Binding-site contacts:
Ligand atom O5' contacts residue LEU82 of chain 1.A at 4.0 Å.
Ligand atom O4' contacts residue ASP68 of chain 1.A at 3.5 Å (salt-bridge).
Ligand atom C8 contacts residue ASP70 of chain 1.A at 3.0 Å.
Ligand atom P contacts residue PHE41 of chain 1.A at 3.9 Å.
Ligand atom C2 contacts residue SER103 of chain 1.A at 3.9 Å.
Ligand atom N7 contacts residue ASP70 of chain 1.A at 3.1 Å (salt-bridge).
Ligand atom P contacts residue SER40 of chain 1.A at 4.0 Å.
Ligand atom N3 contacts residue GLY43 of chain 1.A at 4.0 Å.
Ligand atom C1' contacts residue ARG47 of chain 1.A at 3.6 Å.
Ligand atom C2 contacts residue ARG42 of chain 1.A at 3.4 Å.
Ligand atom O4' contacts residue ARG47 of chain 1.A at 3.7 Å.
Ligand atom N3 contacts residue CYS106 of chain 1.A at 3.8 Å.
Ligand atom C8 contacts residue ARG47 of chain 1.A at 4.0 Å.
Ligand atom C2 contacts residue GLY43 of chain 1.A at 4.1 Å.
Ligand atom O3' contacts residue PHE41 of chain 1.A at 4.0 Å.
Ligand atom N6 contacts residue ARG73 of chain 1.A at 3.3 Å (salt-bridge).
Ligand atom C6 contacts residue GLU71 of chain 1.A at 3.3 Å.
Ligand atom C4' contacts residue ASP68 of chain 1.A at 3.7 Å.
Ligand atom N9 contacts residue ARG47 of chain 1.A at 3.5 Å (salt-bridge).
Ligand atom O2' contacts residue PHE41 of chain 1.A at 3.4 Å (h-bond).
Ligand atom C5 contacts residue ARG47 of chain 1.A at 4.1 Å.
Ligand atom C5' contacts residue ASP68 of chain 1.A at 3.3 Å.
Ligand atom C5 contacts residue GLU71 of chain 1.A at 3.8 Å.
Ligand atom O3P contacts residue CYS106 of chain 1.A at 3.9 Å.
Ligand atom O1P contacts residue CYS106 of chain 1.A at 3.4 Å.
Ligand atom C4 contacts residue ARG47 of chain 1.A at 3.5 Å.
Ligand atom P contacts residue CYS106 of chain 1.A at 3.9 Å.
Ligand atom O3' contacts residue SER40 of chain 1.A at 3.7 Å.
Ligand atom N6 contacts residue GLU71 of chain 1.A at 2.8 Å (salt-bridge).
Ligand atom O2' contacts residue CYS106 of chain 1.A at 3.1 Å (h-bond).
Ligand atom N1 contacts residue SER103 of chain 1.A at 4.0 Å.
Ligand atom N7 contacts residue GLU71 of chain 1.A at 3.3 Å.
Ligand atom O5' contacts residue ASP68 of chain 1.A at 4.0 Å.
Ligand atom N3 contacts residue ARG47 of chain 1.A at 3.8 Å.
Ligand atom N1 contacts residue ARG42 of chain 1.A at 3.6 Å (salt-bridge).
Ligand atom O3P contacts residue SER40 of chain 1.A at 3.3 Å.
Ligand atom P contacts residue GLU109 of chain 1.A at 4.0 Å.
Ligand atom O1P contacts residue GLU109 of chain 1.A at 2.9 Å (salt-bridge).
Ligand atom O3P contacts residue TYR100 of chain 1.A at 3.0 Å (h-bond).
Ligand atom O3P contacts residue PHE41 of chain 1.A at 3.1 Å (h-bond).

This small molecule binds to this protein.
Small molecule (SMILES): Nc1ncnc2c1ncn2[C@@H]1O[C@H](CO)[C@H]2OP(=O)(O)O[C@H]21

Sequence of chain 1.A:
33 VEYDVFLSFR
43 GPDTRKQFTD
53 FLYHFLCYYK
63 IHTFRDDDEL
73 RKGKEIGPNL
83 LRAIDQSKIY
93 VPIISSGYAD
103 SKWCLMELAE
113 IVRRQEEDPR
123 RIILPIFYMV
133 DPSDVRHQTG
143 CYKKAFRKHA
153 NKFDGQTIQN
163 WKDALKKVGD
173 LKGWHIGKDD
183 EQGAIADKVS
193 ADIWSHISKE